Binding-site contacts:
Ligand atom C5 contacts residue ASN394 of chain 1.B at 3.6 Å.
Ligand atom O5 contacts residue GLU362 of chain 1.B at 4.2 Å.
Ligand atom N2 contacts residue MET369 of chain 1.B at 4.1 Å.
Ligand atom C7 contacts residue GLN366 of chain 1.B at 3.5 Å.
Ligand atom C1 contacts residue ASN394 of chain 1.B at 1.4 Å.
Ligand atom N2 contacts residue GLN366 of chain 1.B at 3.1 Å (h-bond).
Ligand atom C5 contacts residue GLU362 of chain 1.B at 4.2 Å.
Ligand atom O5 contacts residue ASN394 of chain 1.B at 2.3 Å (h-bond).
Ligand atom O7 contacts residue MET369 of chain 1.B at 3.4 Å.
Ligand atom C2 contacts residue ASN394 of chain 1.B at 2.5 Å.
Ligand atom C1 contacts residue GLU362 of chain 1.B at 4.3 Å.
Ligand atom C2 contacts residue GLN366 of chain 1.B at 4.2 Å.
Ligand atom C8 contacts residue MET369 of chain 1.B at 3.9 Å (hydrophobic).
Ligand atom N2 contacts residue ASN394 of chain 1.B at 3.0 Å (h-bond).
Ligand atom C8 contacts residue GLN366 of chain 1.B at 3.3 Å.
Ligand atom C7 contacts residue MET369 of chain 1.B at 3.6 Å (hydrophobic).
Ligand atom O7 contacts residue ASN394 of chain 1.B at 2.9 Å (h-bond).
Ligand atom C3 contacts residue ASN394 of chain 1.B at 3.8 Å.
Ligand atom C7 contacts residue ASN394 of chain 1.B at 3.2 Å.
Ligand atom O7 contacts residue GLN366 of chain 1.B at 4.5 Å.
Ligand atom C1 contacts residue MET369 of chain 1.B at 4.5 Å (hydrophobic).
Ligand atom C1 contacts residue GLN366 of chain 1.B at 4.3 Å.
Ligand atom C4 contacts residue ASN394 of chain 1.B at 4.2 Å.

This small molecule binds to this protein.
Small molecule (SMILES): CC(=O)N[C@@H]1[C@@H](O)[C@H](O)[C@@H](CO)O[C@H]1O

Sequence of chain 1.B:
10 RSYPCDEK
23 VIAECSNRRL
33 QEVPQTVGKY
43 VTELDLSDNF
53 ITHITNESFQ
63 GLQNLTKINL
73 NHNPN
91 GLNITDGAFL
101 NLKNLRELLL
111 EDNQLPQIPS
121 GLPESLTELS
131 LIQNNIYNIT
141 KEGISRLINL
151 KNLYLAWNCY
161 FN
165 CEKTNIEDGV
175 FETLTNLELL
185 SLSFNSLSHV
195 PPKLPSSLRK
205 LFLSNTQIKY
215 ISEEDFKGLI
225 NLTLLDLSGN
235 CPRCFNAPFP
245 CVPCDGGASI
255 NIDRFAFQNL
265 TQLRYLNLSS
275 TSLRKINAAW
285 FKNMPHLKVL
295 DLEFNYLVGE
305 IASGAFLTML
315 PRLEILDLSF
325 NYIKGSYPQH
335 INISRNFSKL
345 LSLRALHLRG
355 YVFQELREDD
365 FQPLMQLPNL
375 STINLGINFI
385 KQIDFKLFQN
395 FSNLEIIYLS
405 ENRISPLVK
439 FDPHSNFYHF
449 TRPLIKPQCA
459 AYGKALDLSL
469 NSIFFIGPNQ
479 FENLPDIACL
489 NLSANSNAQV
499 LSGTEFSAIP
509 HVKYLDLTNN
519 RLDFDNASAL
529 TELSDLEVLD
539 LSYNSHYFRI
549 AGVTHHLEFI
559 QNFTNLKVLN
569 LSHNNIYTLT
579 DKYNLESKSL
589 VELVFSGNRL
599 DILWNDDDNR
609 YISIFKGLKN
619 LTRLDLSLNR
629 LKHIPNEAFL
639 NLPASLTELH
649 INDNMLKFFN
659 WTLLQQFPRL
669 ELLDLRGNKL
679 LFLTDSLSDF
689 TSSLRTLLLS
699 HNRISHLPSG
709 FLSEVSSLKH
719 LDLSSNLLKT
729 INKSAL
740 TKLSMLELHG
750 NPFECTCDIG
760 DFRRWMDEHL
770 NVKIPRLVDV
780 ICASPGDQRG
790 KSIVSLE